A small-molecule ligand and the protein it binds are described below.
Small molecule (SMILES): C12C3C4C5C1[Ru]23451678C2C1C6C7C28

Binding-site contacts:
Ligand atom C18 contacts residue TYR104 of chain 1.A at 3.8 Å (hydrophobic).
Ligand atom C20 contacts residue TYR104 of chain 1.A at 4.5 Å (hydrophobic).
Ligand atom C13 contacts residue ALA99 of chain 1.A at 4.1 Å (hydrophobic).
Ligand atom C12 contacts residue ALA99 of chain 1.A at 3.4 Å (hydrophobic).
Ligand atom C18 contacts residue ILE83 of chain 1.A at 4.1 Å (hydrophobic).
Ligand atom C18 contacts residue ALA100 of chain 1.A at 3.6 Å (hydrophobic).
Ligand atom C19 contacts residue ILE83 of chain 1.A at 3.9 Å (hydrophobic).
Ligand atom C18 contacts residue GLU96 of chain 1.A at 4.2 Å.
Ligand atom C19 contacts residue TYR104 of chain 1.A at 3.2 Å (hydrophobic).
Ligand atom C16 contacts residue ILE83 of chain 1.A at 3.3 Å (hydrophobic).
Ligand atom C18 contacts residue ALA99 of chain 1.A at 4.0 Å (hydrophobic).
Ligand atom C13 contacts residue GLU96 of chain 1.A at 4.0 Å.
Ligand atom C20 contacts residue ILE83 of chain 1.A at 3.6 Å (hydrophobic).
Ligand atom C17 contacts residue ALA100 of chain 1.A at 4.0 Å (hydrophobic).
Ligand atom C14 contacts residue GLU96 of chain 1.A at 4.5 Å.
Ligand atom C17 contacts residue ILE83 of chain 1.A at 3.7 Å (hydrophobic).
Ligand atom C17 contacts residue GLU96 of chain 1.A at 3.5 Å.
Ligand atom C17 contacts residue ALA99 of chain 1.A at 4.4 Å (hydrophobic).

Sequence of chain 1.A:
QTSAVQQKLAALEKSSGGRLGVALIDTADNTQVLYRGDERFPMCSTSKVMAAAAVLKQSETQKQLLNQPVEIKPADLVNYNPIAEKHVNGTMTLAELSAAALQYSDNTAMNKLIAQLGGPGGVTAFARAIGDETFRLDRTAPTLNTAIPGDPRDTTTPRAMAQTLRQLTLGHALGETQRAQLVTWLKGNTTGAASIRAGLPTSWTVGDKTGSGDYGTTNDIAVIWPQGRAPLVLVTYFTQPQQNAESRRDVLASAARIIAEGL